This protein binds this small molecule.
Small molecule (SMILES): C[N+](C)(C)[C@@H](Cc1c[nH]c(S(=O)C[C@H](NC(=O)CC[C@H]([NH3+])C(=O)O)C(=O)O)n1)C(=O)O

Sequence of chain 1.H:
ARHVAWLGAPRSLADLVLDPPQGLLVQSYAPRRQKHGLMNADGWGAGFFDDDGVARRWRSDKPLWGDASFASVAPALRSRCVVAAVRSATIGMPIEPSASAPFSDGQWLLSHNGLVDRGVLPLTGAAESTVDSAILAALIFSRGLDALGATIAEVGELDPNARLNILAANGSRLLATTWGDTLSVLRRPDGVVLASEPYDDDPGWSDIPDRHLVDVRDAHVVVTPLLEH

Binding-site contacts:
Ligand atom CAB contacts residue ALA89 of chain 1.H at 3.3 Å (hydrophobic).
Ligand atom OAL contacts residue LEU38 of chain 1.H at 3.0 Å (h-bond).
Ligand atom OXT contacts residue ARG87 of chain 1.H at 2.8 Å (salt-bridge).
Ligand atom OAK contacts residue GLY114 of chain 1.H at 3.5 Å (h-bond).
Ligand atom NAT contacts residue GLY37 of chain 1.H at 3.6 Å (h-bond).
Ligand atom NAS contacts residue GLY114 of chain 1.H at 3.1 Å (h-bond).
Ligand atom CBC contacts residue SER88 of chain 1.H at 3.6 Å.
Ligand atom NAR contacts residue SER88 of chain 1.H at 2.8 Å (h-bond).
Ligand atom N contacts residue GLY114 of chain 1.H at 3.1 Å (h-bond).
Ligand atom CAQ contacts residue SER88 of chain 1.H at 3.5 Å.
Ligand atom CB contacts residue ASP132 of chain 1.H at 3.4 Å.
Ligand atom OXT contacts residue ALA89 of chain 1.H at 3.6 Å.
Ligand atom OAG contacts residue HIS36 of chain 1.H at 3.6 Å.
Ligand atom CAP contacts residue ALA89 of chain 1.H at 3.6 Å (hydrophobic).
Ligand atom OAI contacts residue GLN34 of chain 1.H at 3.4 Å (h-bond).
Ligand atom CAZ contacts residue GLY37 of chain 1.H at 3.3 Å.
Ligand atom CAX contacts residue LEU38 of chain 1.H at 3.4 Å (hydrophobic).
Ligand atom OAI contacts residue ALA1 of chain 1.H at 3.4 Å (h-bond).
Ligand atom CA contacts residue SER88 of chain 1.H at 3.6 Å.
Ligand atom C contacts residue SER88 of chain 1.H at 3.5 Å.
Ligand atom CAN contacts residue LEU115 of chain 1.H at 3.6 Å (hydrophobic).
Ligand atom OAH contacts residue GLY37 of chain 1.H at 3.6 Å.
Ligand atom NAR contacts residue GLY37 of chain 1.H at 3.5 Å.
Ligand atom CAW contacts residue ARG163 of chain 1.H at 3.6 Å.
Ligand atom OAE contacts residue THR90 of chain 1.H at 3.1 Å (h-bond).
Ligand atom O contacts residue ARG87 of chain 1.H at 3.6 Å (salt-bridge).
Ligand atom CAB contacts residue TRP65 of chain 1.J at 3.3 Å (hydrophobic).
Ligand atom O contacts residue SER133 of chain 1.H at 3.5 Å (h-bond).
Ligand atom OAH contacts residue SER88 of chain 1.H at 2.8 Å (h-bond).
Ligand atom N contacts residue ASP132 of chain 1.H at 3.0 Å (salt-bridge).
Ligand atom CAW contacts residue GLY114 of chain 1.H at 3.6 Å.
Ligand atom OAI contacts residue SER88 of chain 1.H at 3.0 Å.
Ligand atom OAH contacts residue LEU38 of chain 1.H at 3.1 Å (h-bond).
Ligand atom N contacts residue SER133 of chain 1.H at 3.0 Å (h-bond).
Ligand atom C contacts residue ARG87 of chain 1.H at 3.5 Å.
Ligand atom OAI contacts residue HIS36 of chain 1.H at 2.7 Å (h-bond).
Ligand atom CAX contacts residue SER88 of chain 1.H at 3.6 Å.
Ligand atom OAG contacts residue ARG163 of chain 1.H at 2.4 Å (salt-bridge).
Ligand atom OAH contacts residue MET39 of chain 1.H at 3.1 Å (h-bond).
Ligand atom SBD contacts residue HIS36 of chain 1.H at 3.1 Å (h-bond).

Sequence of chain 1.J:
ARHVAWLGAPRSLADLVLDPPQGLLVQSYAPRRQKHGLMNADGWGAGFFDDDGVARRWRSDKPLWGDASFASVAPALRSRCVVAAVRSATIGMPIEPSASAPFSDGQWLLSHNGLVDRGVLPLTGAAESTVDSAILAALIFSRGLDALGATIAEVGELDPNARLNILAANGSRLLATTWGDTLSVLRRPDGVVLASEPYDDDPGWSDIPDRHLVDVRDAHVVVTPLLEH